Binding-site contacts:
Ligand atom C7 contacts residue ASN68 of chain 1.A at 3.5 Å.
Ligand atom C1 contacts residue ASN68 of chain 1.A at 1.4 Å.
Ligand atom C2 contacts residue THR70 of chain 1.A at 4.5 Å.
Ligand atom N2 contacts residue ASN68 of chain 1.A at 2.9 Å (h-bond).
Ligand atom C8 contacts residue ASN68 of chain 1.A at 3.7 Å.
Ligand atom C1 contacts residue THR70 of chain 1.A at 4.1 Å.
Ligand atom C3 contacts residue ASN68 of chain 1.A at 3.8 Å.
Ligand atom C4 contacts residue ASN68 of chain 1.A at 4.2 Å.
Ligand atom O7 contacts residue ASN68 of chain 1.A at 3.4 Å (h-bond).
Ligand atom N2 contacts residue THR70 of chain 1.A at 3.9 Å.
Ligand atom C5 contacts residue ASN68 of chain 1.A at 3.7 Å.
Ligand atom O7 contacts residue HIS67 of chain 1.A at 4.2 Å.
Ligand atom C2 contacts residue ASN68 of chain 1.A at 2.4 Å.
Ligand atom O5 contacts residue ASN68 of chain 1.A at 2.4 Å (h-bond).

Sequence of chain 1.A:
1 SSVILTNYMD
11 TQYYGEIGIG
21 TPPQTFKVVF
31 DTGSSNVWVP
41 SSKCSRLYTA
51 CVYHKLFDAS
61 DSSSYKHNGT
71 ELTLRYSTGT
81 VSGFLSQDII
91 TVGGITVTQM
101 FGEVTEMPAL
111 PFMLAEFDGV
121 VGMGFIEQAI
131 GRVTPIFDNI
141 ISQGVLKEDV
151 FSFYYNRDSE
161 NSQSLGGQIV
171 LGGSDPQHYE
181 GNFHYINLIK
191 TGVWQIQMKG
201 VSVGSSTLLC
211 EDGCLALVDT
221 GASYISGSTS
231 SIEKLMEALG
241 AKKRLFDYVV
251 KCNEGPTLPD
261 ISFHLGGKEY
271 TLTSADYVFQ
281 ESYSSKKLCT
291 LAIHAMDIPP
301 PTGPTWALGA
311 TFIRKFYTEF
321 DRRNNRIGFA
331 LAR

This protein binds this small molecule.
Small molecule (SMILES): CC(=O)N[C@@H]1[C@@H](O)[C@H](O)[C@@H](CO)O[C@H]1O